Sequence of chain 1.A:
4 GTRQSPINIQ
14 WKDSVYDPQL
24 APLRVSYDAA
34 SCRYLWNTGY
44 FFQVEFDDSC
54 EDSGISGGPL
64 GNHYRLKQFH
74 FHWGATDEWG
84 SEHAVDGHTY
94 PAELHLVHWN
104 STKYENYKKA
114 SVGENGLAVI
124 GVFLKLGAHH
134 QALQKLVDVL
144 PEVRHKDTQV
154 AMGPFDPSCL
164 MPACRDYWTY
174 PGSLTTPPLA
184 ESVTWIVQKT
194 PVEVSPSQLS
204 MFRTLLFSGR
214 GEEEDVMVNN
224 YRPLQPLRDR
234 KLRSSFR

Binding-site contacts:
Ligand atom C1 contacts residue HIS73 of chain 1.A at 4.0 Å.
Ligand atom O2 contacts residue TRP188 of chain 1.A at 3.7 Å.
Ligand atom S2 contacts residue GLN71 of chain 1.A at 4.1 Å.
Ligand atom S1 contacts residue HIS73 of chain 1.A at 3.5 Å (h-bond).
Ligand atom N3 contacts residue THR178 of chain 1.A at 3.7 Å.
Ligand atom N1 contacts residue HIS75 of chain 1.A at 3.2 Å (h-bond).
Ligand atom O3 contacts residue TYR110 of chain 1.A at 3.2 Å (h-bond).
Ligand atom N4 contacts residue TYR110 of chain 1.A at 3.8 Å.
Ligand atom C2 contacts residue THR179 of chain 1.A at 4.2 Å.
Ligand atom O3 contacts residue LEU177 of chain 1.A at 3.9 Å.
Ligand atom S2 contacts residue HIS73 of chain 1.A at 3.9 Å.
Ligand atom N2 contacts residue LEU177 of chain 1.A at 3.9 Å.
Ligand atom N4 contacts residue GLN71 of chain 1.A at 4.0 Å.
Ligand atom O3 contacts residue SER114 of chain 1.A at 3.4 Å.
Ligand atom O2 contacts residue ZN1 of chain 1.C at 4.0 Å.
Ligand atom C2 contacts residue LEU177 of chain 1.A at 4.0 Å (hydrophobic).
Ligand atom O2 contacts residue LEU177 of chain 1.A at 3.6 Å.
Ligand atom N2 contacts residue THR179 of chain 1.A at 3.0 Å (h-bond).
Ligand atom N3 contacts residue LEU177 of chain 1.A at 3.7 Å.
Ligand atom N1 contacts residue THR178 of chain 1.A at 2.9 Å (h-bond).
Ligand atom C3 contacts residue TYR110 of chain 1.A at 3.2 Å (hydrophobic).
Ligand atom N1 contacts residue ZN1 of chain 1.C at 1.9 Å.
Ligand atom O1 contacts residue VAL122 of chain 1.A at 4.0 Å.
Ligand atom S2 contacts residue VAL100 of chain 1.A at 4.1 Å.
Ligand atom S1 contacts residue ZN1 of chain 1.C at 2.8 Å.
Ligand atom S2 contacts residue LEU177 of chain 1.A at 4.0 Å.
Ligand atom N1 contacts residue HIS73 of chain 1.A at 3.2 Å (h-bond).
Ligand atom N3 contacts residue THR179 of chain 1.A at 3.3 Å (h-bond).
Ligand atom C4 contacts residue TYR110 of chain 1.A at 3.6 Å (hydrophobic).
Ligand atom O1 contacts residue HIS98 of chain 1.A at 3.4 Å (h-bond).
Ligand atom O2 contacts residue SER176 of chain 1.A at 4.2 Å.
Ligand atom O3 contacts residue LEU120 of chain 1.A at 3.9 Å.
Ligand atom O1 contacts residue ZN1 of chain 1.C at 2.8 Å.
Ligand atom S1 contacts residue THR178 of chain 1.A at 3.9 Å.
Ligand atom O1 contacts residue VAL100 of chain 1.A at 3.9 Å.
Ligand atom N1 contacts residue HIS98 of chain 1.A at 3.5 Å (h-bond).
Ligand atom O1 contacts residue HIS73 of chain 1.A at 3.0 Å (h-bond).
Ligand atom S1 contacts residue HIS98 of chain 1.A at 3.9 Å.
Ligand atom O2 contacts residue THR178 of chain 1.A at 3.2 Å (h-bond).
Ligand atom C1 contacts residue ZN1 of chain 1.C at 4.0 Å.

This protein binds this small molecule.
Small molecule (SMILES): CC(=O)Nc1nnc(S(N)(=O)=O)s1